A small-molecule ligand and the protein it binds are described below.
Small molecule (SMILES): O=P(O)(O)OC[C@H]1O[C@](O)(COP(=O)(O)O)[C@@H](O)[C@@H]1O

Sequence of chain 1.H:
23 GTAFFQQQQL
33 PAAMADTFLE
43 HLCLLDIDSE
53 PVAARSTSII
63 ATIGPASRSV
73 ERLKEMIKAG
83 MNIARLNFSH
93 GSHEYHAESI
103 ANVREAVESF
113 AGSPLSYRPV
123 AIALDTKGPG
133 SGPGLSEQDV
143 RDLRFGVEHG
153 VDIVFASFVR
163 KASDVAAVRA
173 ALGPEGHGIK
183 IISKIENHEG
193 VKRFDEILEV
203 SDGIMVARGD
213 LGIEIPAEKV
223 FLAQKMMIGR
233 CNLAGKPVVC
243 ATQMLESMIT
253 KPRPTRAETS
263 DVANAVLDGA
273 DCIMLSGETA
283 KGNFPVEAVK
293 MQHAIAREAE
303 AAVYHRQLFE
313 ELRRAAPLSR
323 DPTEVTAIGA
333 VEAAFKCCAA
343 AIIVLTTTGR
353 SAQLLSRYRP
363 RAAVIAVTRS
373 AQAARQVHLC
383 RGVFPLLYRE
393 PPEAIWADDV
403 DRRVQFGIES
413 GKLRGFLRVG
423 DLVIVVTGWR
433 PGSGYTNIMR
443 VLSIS

Binding-site contacts:
Ligand atom O3 contacts residue ARG432 of chain 1.H at 2.7 Å (salt-bridge).
Ligand atom O2 contacts residue LEU347 of chain 1.H at 3.4 Å.
Ligand atom O3P contacts residue GLY434 of chain 1.H at 2.8 Å (h-bond).
Ligand atom P2 contacts residue SER435 of chain 1.H at 3.7 Å.
Ligand atom O4 contacts residue THR438 of chain 1.H at 3.5 Å (h-bond).
Ligand atom C6 contacts residue THR438 of chain 1.H at 3.4 Å.
Ligand atom C5 contacts residue GLY434 of chain 1.H at 3.4 Å.
Ligand atom P2 contacts residue THR348 of chain 1.H at 3.5 Å.
Ligand atom C3 contacts residue GLY434 of chain 1.H at 3.4 Å.
Ligand atom O6 contacts residue THR349 of chain 1.H at 3.2 Å (h-bond).
Ligand atom P2 contacts residue THR349 of chain 1.H at 3.7 Å.
Ligand atom O6P contacts residue THR350 of chain 1.H at 2.7 Å (h-bond).
Ligand atom O6P contacts residue THR349 of chain 1.H at 3.2 Å (h-bond).
Ligand atom O1 contacts residue GLY434 of chain 1.H at 3.7 Å.
Ligand atom O4 contacts residue GLY434 of chain 1.H at 2.5 Å (h-bond).
Ligand atom O4P contacts residue ARG352 of chain 1.H at 3.7 Å.
Ligand atom O6 contacts residue THR348 of chain 1.H at 3.7 Å.
Ligand atom O6P contacts residue THR348 of chain 1.H at 3.6 Å (h-bond).
Ligand atom O5 contacts residue LEU347 of chain 1.H at 3.8 Å.
Ligand atom O3 contacts residue TRP398 of chain 1.H at 3.6 Å.
Ligand atom O3 contacts residue GLY430 of chain 1.H at 3.2 Å.
Ligand atom C3 contacts residue ARG432 of chain 1.H at 3.4 Å.
Ligand atom O2P contacts residue ARG405 of chain 1.H at 2.7 Å (salt-bridge).
Ligand atom O5P contacts residue SER353 of chain 1.H at 3.7 Å.
Ligand atom O4 contacts residue GLY436 of chain 1.H at 3.7 Å.
Ligand atom O6P contacts residue SER435 of chain 1.H at 3.1 Å (h-bond).
Ligand atom O2 contacts residue GLY430 of chain 1.H at 3.5 Å (h-bond).
Ligand atom C6 contacts residue SER353 of chain 1.H at 3.7 Å.
Ligand atom O4P contacts residue SER353 of chain 1.H at 2.7 Å (h-bond).
Ligand atom O5P contacts residue GLY436 of chain 1.H at 2.9 Å (h-bond).
Ligand atom P1 contacts residue ARG405 of chain 1.H at 3.8 Å.
Ligand atom C4 contacts residue GLY434 of chain 1.H at 3.3 Å.
Ligand atom O4P contacts residue THR348 of chain 1.H at 2.5 Å (h-bond).
Ligand atom O1P contacts residue TRP398 of chain 1.H at 2.7 Å (h-bond).
Ligand atom O3P contacts residue PRO433 of chain 1.H at 3.6 Å.
Ligand atom O5P contacts residue SER435 of chain 1.H at 3.4 Å (h-bond).
Ligand atom P2 contacts residue SER353 of chain 1.H at 3.6 Å.
Ligand atom O1P contacts residue ARG405 of chain 1.H at 3.0 Å (salt-bridge).
Ligand atom C6 contacts residue LEU347 of chain 1.H at 3.6 Å (hydrophobic).
Ligand atom O4 contacts residue TYR437 of chain 1.H at 2.8 Å (h-bond).